Sequence of chain 1.A:
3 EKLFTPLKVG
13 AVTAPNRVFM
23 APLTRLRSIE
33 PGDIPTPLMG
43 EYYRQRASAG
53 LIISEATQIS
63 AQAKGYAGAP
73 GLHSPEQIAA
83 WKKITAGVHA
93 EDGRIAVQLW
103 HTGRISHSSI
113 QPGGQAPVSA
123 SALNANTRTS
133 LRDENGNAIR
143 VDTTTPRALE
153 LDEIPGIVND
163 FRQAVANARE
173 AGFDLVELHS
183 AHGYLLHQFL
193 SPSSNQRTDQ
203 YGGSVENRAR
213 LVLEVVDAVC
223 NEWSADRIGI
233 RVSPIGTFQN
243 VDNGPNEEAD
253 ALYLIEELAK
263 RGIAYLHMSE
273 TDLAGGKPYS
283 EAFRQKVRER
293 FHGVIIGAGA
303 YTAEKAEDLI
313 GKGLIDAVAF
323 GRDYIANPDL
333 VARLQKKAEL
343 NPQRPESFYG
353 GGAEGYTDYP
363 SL

The protein below binds the small molecule below.
Small molecule (SMILES): O=[N+]([O-])C1=CCCCC1

Binding-site contacts:
Ligand atom C2A contacts residue TYR68 of chain 1.A at 4.3 Å (hydrophobic).
Ligand atom N1A contacts residue IPA1 of chain 1.E at 3.0 Å.
Ligand atom O2N contacts residue IPA1 of chain 1.E at 4.2 Å.
Ligand atom C2A contacts residue IPA1 of chain 1.E at 0.7 Å.
Ligand atom O2N contacts residue FMN1 of chain 1.C at 3.2 Å (h-bond).
Ligand atom C2A contacts residue THR26 of chain 1.A at 3.6 Å.
Ligand atom C4A contacts residue TYR68 of chain 1.A at 4.2 Å (hydrophobic).
Ligand atom C2A contacts residue TYR186 of chain 1.A at 3.2 Å (hydrophobic).
Ligand atom C3A contacts residue TYR351 of chain 1.A at 3.9 Å (hydrophobic).
Ligand atom C5A contacts residue TYR351 of chain 1.A at 3.2 Å (hydrophobic).
Ligand atom O1N contacts residue IPA1 of chain 1.E at 3.2 Å.
Ligand atom C4A contacts residue IPA1 of chain 1.E at 1.0 Å.
Ligand atom C4A contacts residue TYR186 of chain 1.A at 4.2 Å (hydrophobic).
Ligand atom O2N contacts residue HIS184 of chain 1.A at 2.7 Å (h-bond).
Ligand atom N1A contacts residue FMN1 of chain 1.C at 3.4 Å.
Ligand atom O1N contacts residue HIS181 of chain 1.A at 3.2 Å (h-bond).
Ligand atom C1A contacts residue IPA1 of chain 1.E at 2.0 Å.
Ligand atom C3A contacts residue TYR68 of chain 1.A at 3.9 Å (hydrophobic).
Ligand atom O2N contacts residue HIS181 of chain 1.A at 3.7 Å.
Ligand atom C3A contacts residue IPA1 of chain 1.E at 0.5 Å.
Ligand atom C5A contacts residue IPA1 of chain 1.E at 1.5 Å.
Ligand atom O1N contacts residue TRP102 of chain 1.A at 3.2 Å.
Ligand atom C1A contacts residue FMN1 of chain 1.C at 3.6 Å.
Ligand atom C1A contacts residue TYR186 of chain 1.A at 3.1 Å (hydrophobic).
Ligand atom C6A contacts residue FMN1 of chain 1.C at 4.2 Å.
Ligand atom C3A contacts residue THR26 of chain 1.A at 3.8 Å.
Ligand atom O1N contacts residue TYR186 of chain 1.A at 3.0 Å.
Ligand atom C2A contacts residue TRP102 of chain 1.A at 4.2 Å (hydrophobic).
Ligand atom C6A contacts residue IPA1 of chain 1.E at 2.5 Å.
Ligand atom N1A contacts residue TYR186 of chain 1.A at 3.2 Å (h-bond).
Ligand atom C5A contacts residue FMN1 of chain 1.C at 4.0 Å.
Ligand atom O1N contacts residue FMN1 of chain 1.C at 3.2 Å.
Ligand atom C3A contacts residue TYR186 of chain 1.A at 4.0 Å (hydrophobic).
Ligand atom N1A contacts residue HIS181 of chain 1.A at 3.9 Å.
Ligand atom C6A contacts residue GLN241 of chain 1.A at 4.2 Å.
Ligand atom C4A contacts residue TYR351 of chain 1.A at 3.2 Å (hydrophobic).
Ligand atom C6A contacts residue TYR186 of chain 1.A at 3.8 Å (hydrophobic).
Ligand atom N1A contacts residue HIS184 of chain 1.A at 4.0 Å.
Ligand atom C2A contacts residue FMN1 of chain 1.C at 3.7 Å.
Ligand atom O2N contacts residue TYR186 of chain 1.A at 3.6 Å.